The small molecule below binds the protein below.
Small molecule (SMILES): CC(=O)N[C@H]1[C@H](O[C@H]2[C@H](O)[C@@H](NC(C)=O)CO[C@@H]2CO[C@@H]2O[C@@H](C)[C@@H](O)[C@@H](O)[C@@H]2O)O[C@H](CO)[C@@H](O[C@@H]2O[C@H](CO)[C@@H](O)[C@H](O)[C@@H]2O)[C@@H]1O

Binding-site contacts:
Ligand atom C5 contacts residue GLU24 of chain 1.B at 4.2 Å.
Ligand atom C7 contacts residue GLU6 of chain 1.B at 4.4 Å.
Ligand atom C4 contacts residue ASN25 of chain 1.B at 4.2 Å.
Ligand atom C8 contacts residue GLU22 of chain 1.B at 4.0 Å.
Ligand atom C7 contacts residue GLU24 of chain 1.B at 4.2 Å.
Ligand atom C1 contacts residue GLU6 of chain 1.B at 4.4 Å.
Ligand atom C5 contacts residue ASN25 of chain 1.B at 3.6 Å.
Ligand atom C4 contacts residue GLU24 of chain 1.B at 4.5 Å.
Ligand atom C1 contacts residue GLU24 of chain 1.B at 3.3 Å.
Ligand atom C2 contacts residue GLU24 of chain 1.B at 3.5 Å.
Ligand atom O3 contacts residue GLU24 of chain 1.B at 4.5 Å.
Ligand atom O7 contacts residue ASN25 of chain 1.B at 3.8 Å.
Ligand atom C1 contacts residue ASN25 of chain 1.B at 1.4 Å.
Ligand atom C2 contacts residue ASN25 of chain 1.B at 2.5 Å.
Ligand atom C3 contacts residue ASN25 of chain 1.B at 3.8 Å.
Ligand atom C8 contacts residue HIS21 of chain 1.B at 4.3 Å.
Ligand atom O5 contacts residue GLU24 of chain 1.B at 4.2 Å.
Ligand atom N2 contacts residue ASN25 of chain 1.B at 2.9 Å (h-bond).
Ligand atom C7 contacts residue ASN25 of chain 1.B at 3.6 Å.
Ligand atom N2 contacts residue GLU24 of chain 1.B at 3.1 Å (salt-bridge).
Ligand atom O7 contacts residue GLU6 of chain 1.B at 3.7 Å.
Ligand atom O5 contacts residue ASN25 of chain 1.B at 2.3 Å (h-bond).
Ligand atom C3 contacts residue GLU24 of chain 1.B at 3.5 Å.

Sequence of chain 1.B:
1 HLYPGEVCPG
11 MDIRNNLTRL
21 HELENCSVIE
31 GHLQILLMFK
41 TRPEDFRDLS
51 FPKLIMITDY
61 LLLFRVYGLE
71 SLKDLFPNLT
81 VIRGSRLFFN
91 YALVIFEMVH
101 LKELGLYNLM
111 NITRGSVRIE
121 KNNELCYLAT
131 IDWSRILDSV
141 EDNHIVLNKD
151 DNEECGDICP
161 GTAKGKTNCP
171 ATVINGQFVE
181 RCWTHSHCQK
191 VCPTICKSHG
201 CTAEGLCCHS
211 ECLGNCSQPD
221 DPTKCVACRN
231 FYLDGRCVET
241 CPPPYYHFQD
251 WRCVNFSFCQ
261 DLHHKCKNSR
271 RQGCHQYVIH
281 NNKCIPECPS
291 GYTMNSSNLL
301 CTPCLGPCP